Sequence of chain 1.A:
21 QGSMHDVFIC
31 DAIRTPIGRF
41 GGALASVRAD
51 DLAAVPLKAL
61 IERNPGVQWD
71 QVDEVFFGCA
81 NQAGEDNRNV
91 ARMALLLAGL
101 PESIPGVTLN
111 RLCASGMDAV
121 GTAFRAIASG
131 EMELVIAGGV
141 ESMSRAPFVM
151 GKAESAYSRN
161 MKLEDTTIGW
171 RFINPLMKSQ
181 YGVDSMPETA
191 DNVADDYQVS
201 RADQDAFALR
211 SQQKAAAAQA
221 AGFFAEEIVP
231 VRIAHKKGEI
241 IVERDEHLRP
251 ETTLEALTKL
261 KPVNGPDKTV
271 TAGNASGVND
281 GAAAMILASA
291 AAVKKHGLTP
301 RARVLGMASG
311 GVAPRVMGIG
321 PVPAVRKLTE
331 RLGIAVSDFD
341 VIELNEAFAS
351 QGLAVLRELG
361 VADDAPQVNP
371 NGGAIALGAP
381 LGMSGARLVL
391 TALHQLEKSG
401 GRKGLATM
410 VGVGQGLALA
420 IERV

Binding-site contacts:
Ligand atom O1 contacts residue ARG88 of chain 1.A at 3.8 Å.
Ligand atom C5 contacts residue LEU381 of chain 1.D at 4.2 Å (hydrophobic).
Ligand atom C6 contacts residue GLY169 of chain 1.D at 4.4 Å.
Ligand atom O1 contacts residue LEU381 of chain 1.D at 4.4 Å.
Ligand atom O1 contacts residue LEU112 of chain 1.D at 3.5 Å.
Ligand atom C3 contacts residue ARG88 of chain 1.A at 3.5 Å.
Ligand atom C4 contacts residue GLY169 of chain 1.D at 3.0 Å.
Ligand atom C2 contacts residue ARG171 of chain 1.D at 3.2 Å.
Ligand atom C3 contacts residue GLY169 of chain 1.D at 4.2 Å.
Ligand atom C1 contacts residue ARG171 of chain 1.D at 2.8 Å.
Ligand atom C6 contacts residue ARG88 of chain 1.A at 3.8 Å.
Ligand atom C6 contacts residue ILE168 of chain 1.D at 4.3 Å (hydrophobic).
Ligand atom C4 contacts residue ARG88 of chain 1.A at 3.4 Å.
Ligand atom C6 contacts residue LEU112 of chain 1.D at 4.3 Å (hydrophobic).
Ligand atom C2 contacts residue ASN81 of chain 1.D at 4.4 Å.
Ligand atom C2 contacts residue ILE168 of chain 1.D at 4.0 Å (hydrophobic).
Ligand atom O1 contacts residue GLY411 of chain 1.D at 4.0 Å.
Ligand atom C5 contacts residue ILE168 of chain 1.D at 4.3 Å (hydrophobic).
Ligand atom C4 contacts residue ARG171 of chain 1.D at 3.7 Å.
Ligand atom O1 contacts residue MET186 of chain 1.D at 3.9 Å.
Ligand atom C1 contacts residue THR167 of chain 1.D at 4.5 Å.
Ligand atom C2 contacts residue THR166 of chain 1.D at 3.5 Å.
Ligand atom C1 contacts residue THR166 of chain 1.D at 3.2 Å.
Ligand atom C4 contacts residue LEU381 of chain 1.D at 3.6 Å (hydrophobic).
Ligand atom C4 contacts residue ILE168 of chain 1.D at 3.6 Å (hydrophobic).
Ligand atom C3 contacts residue LEU381 of chain 1.D at 3.6 Å (hydrophobic).
Ligand atom C1 contacts residue ALA80 of chain 1.D at 4.1 Å (hydrophobic).
Ligand atom C5 contacts residue ARG88 of chain 1.A at 2.6 Å.
Ligand atom C6 contacts residue LEU381 of chain 1.D at 3.7 Å (hydrophobic).
Ligand atom C2 contacts residue LEU381 of chain 1.D at 3.6 Å (hydrophobic).
Ligand atom C2 contacts residue THR167 of chain 1.D at 3.9 Å.
Ligand atom C1 contacts residue ASN81 of chain 1.D at 3.2 Å.
Ligand atom C5 contacts residue GLY169 of chain 1.D at 3.4 Å.
Ligand atom C3 contacts residue LEU112 of chain 1.D at 4.4 Å (hydrophobic).
Ligand atom C5 contacts residue LEU112 of chain 1.D at 4.4 Å (hydrophobic).
Ligand atom C3 contacts residue ARG171 of chain 1.D at 3.2 Å.
Ligand atom C6 contacts residue MET186 of chain 1.D at 4.3 Å (hydrophobic).
Ligand atom C3 contacts residue ILE168 of chain 1.D at 4.4 Å (hydrophobic).

A small-molecule ligand and the protein it binds are described below.
Small molecule (SMILES): CCCCCC=O

Sequence of chain 1.D:
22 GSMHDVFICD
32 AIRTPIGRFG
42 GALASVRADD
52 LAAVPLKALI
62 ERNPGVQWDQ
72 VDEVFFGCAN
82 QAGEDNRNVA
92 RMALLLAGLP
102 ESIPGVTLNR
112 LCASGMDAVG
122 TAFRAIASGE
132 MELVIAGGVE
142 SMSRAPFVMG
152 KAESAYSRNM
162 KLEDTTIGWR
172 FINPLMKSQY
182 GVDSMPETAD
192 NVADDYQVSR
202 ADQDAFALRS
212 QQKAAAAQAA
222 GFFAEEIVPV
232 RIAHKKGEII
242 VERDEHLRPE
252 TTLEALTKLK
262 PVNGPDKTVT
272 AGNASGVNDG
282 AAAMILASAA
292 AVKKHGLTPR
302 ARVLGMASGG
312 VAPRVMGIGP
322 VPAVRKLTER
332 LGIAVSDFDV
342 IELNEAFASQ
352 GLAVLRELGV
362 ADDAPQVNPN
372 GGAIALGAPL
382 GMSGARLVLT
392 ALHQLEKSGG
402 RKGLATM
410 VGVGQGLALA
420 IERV